A small-molecule ligand and the protein it binds are described below.
Small molecule (SMILES): Nc1nc2c(ncn2[C@@H]2O[C@H](CO[P](=O)(O)O[P](=O)(O)NP(=O)(O)O)[C@@H](O)[C@H]2O)c(=O)[nH]1

Sequence of chain 1.X:
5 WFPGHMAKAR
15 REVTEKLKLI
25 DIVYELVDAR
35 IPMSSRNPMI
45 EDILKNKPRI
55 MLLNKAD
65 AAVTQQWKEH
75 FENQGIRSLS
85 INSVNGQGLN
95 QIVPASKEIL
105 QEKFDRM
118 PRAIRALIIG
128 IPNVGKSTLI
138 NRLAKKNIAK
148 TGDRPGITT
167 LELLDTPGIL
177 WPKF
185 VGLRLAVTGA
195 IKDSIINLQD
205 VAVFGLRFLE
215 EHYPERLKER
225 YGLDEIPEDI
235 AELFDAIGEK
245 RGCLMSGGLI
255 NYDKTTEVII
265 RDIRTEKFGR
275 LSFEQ

Binding-site contacts:
Ligand atom C5' contacts residue THR148 of chain 1.X at 3.2 Å.
Ligand atom O2G contacts residue ILE154 of chain 1.X at 3.0 Å (h-bond).
Ligand atom C6 contacts residue LYS59 of chain 1.X at 3.1 Å.
Ligand atom O2B contacts residue SER134 of chain 1.X at 2.8 Å (h-bond).
Ligand atom C5 contacts residue SER87 of chain 1.X at 2.8 Å.
Ligand atom O6 contacts residue SER87 of chain 1.X at 2.8 Å (h-bond).
Ligand atom O3G contacts residue GLY174 of chain 1.X at 3.5 Å.
Ligand atom C2' contacts residue THR135 of chain 1.X at 3.5 Å.
Ligand atom O6 contacts residue LYS59 of chain 1.X at 2.4 Å (salt-bridge).
Ligand atom O1A contacts residue SER134 of chain 1.X at 2.3 Å (h-bond).
Ligand atom O2G contacts residue THR172 of chain 1.X at 3.5 Å (h-bond).
Ligand atom C6 contacts residue SER87 of chain 1.X at 2.6 Å.
Ligand atom O1B contacts residue ASN130 of chain 1.X at 2.4 Å (h-bond).
Ligand atom O3G contacts residue PRO173 of chain 1.X at 3.3 Å (h-bond).
Ligand atom C8 contacts residue THR135 of chain 1.X at 3.5 Å.
Ligand atom O6 contacts residue ASN58 of chain 1.X at 3.0 Å.
Ligand atom C4' contacts residue THR148 of chain 1.X at 3.3 Å.
Ligand atom O2A contacts residue SER134 of chain 1.X at 2.6 Å (h-bond).
Ligand atom O1G contacts residue GLY153 of chain 1.X at 2.2 Å (h-bond).
Ligand atom N3B contacts residue PRO152 of chain 1.X at 3.6 Å (h-bond).
Ligand atom C4 contacts residue SER87 of chain 1.X at 3.6 Å.
Ligand atom O1A contacts residue THR135 of chain 1.X at 3.3 Å (h-bond).
Ligand atom N7 contacts residue SER87 of chain 1.X at 3.2 Å (h-bond).
Ligand atom N7 contacts residue GLY132 of chain 1.X at 3.2 Å.
Ligand atom O2A contacts residue THR148 of chain 1.X at 3.3 Å (h-bond).
Ligand atom N1 contacts residue SER87 of chain 1.X at 3.2 Å (h-bond).
Ligand atom N1 contacts residue LYS59 of chain 1.X at 3.0 Å.
Ligand atom O1A contacts residue LYS133 of chain 1.X at 3.3 Å (salt-bridge).
Ligand atom C5' contacts residue ASN130 of chain 1.X at 3.3 Å.
Ligand atom O1G contacts residue PRO152 of chain 1.X at 2.8 Å.
Ligand atom O3A contacts residue ASN130 of chain 1.X at 3.4 Å.
Ligand atom PG contacts residue GLY153 of chain 1.X at 3.1 Å.
Ligand atom PB contacts residue ASN130 of chain 1.X at 3.2 Å.
Ligand atom O2B contacts residue LYS133 of chain 1.X at 3.1 Å.
Ligand atom O1B contacts residue PRO129 of chain 1.X at 3.1 Å.
Ligand atom PA contacts residue SER134 of chain 1.X at 2.9 Å.
Ligand atom C3' contacts residue THR148 of chain 1.X at 3.4 Å.
Ligand atom O2G contacts residue GLY153 of chain 1.X at 2.8 Å.
Ligand atom O3' contacts residue THR148 of chain 1.X at 3.0 Å (h-bond).
Ligand atom N3B contacts residue GLY153 of chain 1.X at 3.5 Å.